Binding-site contacts:
Ligand atom F contacts residue TYR221 of chain 1.A at 3.1 Å.
Ligand atom C contacts residue ARG113 of chain 1.A at 4.1 Å.
Ligand atom O contacts residue ASP112 of chain 1.A at 3.4 Å (salt-bridge).
Ligand atom CH3 contacts residue ILE255 of chain 1.A at 3.7 Å (hydrophobic).
Ligand atom O contacts residue ARG116 of chain 1.A at 2.9 Å (salt-bridge).
Ligand atom OXT contacts residue ASP112 of chain 1.A at 3.4 Å (salt-bridge).
Ligand atom C contacts residue ARG116 of chain 1.A at 3.2 Å.
Ligand atom CH3 contacts residue TYR221 of chain 1.A at 4.4 Å (hydrophobic).
Ligand atom O contacts residue TRP158 of chain 1.A at 3.6 Å.
Ligand atom F contacts residue TRP158 of chain 1.A at 2.6 Å.
Ligand atom CH3 contacts residue ARG116 of chain 1.A at 4.3 Å.
Ligand atom CH3 contacts residue TRP158 of chain 1.A at 3.4 Å (hydrophobic).
Ligand atom OXT contacts residue TRP158 of chain 1.A at 4.4 Å.
Ligand atom C contacts residue TRP158 of chain 1.A at 3.7 Å (hydrophobic).
Ligand atom F contacts residue ARG113 of chain 1.A at 4.1 Å.
Ligand atom OXT contacts residue ASP136 of chain 1.A at 4.1 Å.
Ligand atom CH3 contacts residue TYR143 of chain 1.A at 4.2 Å (hydrophobic).
Ligand atom F contacts residue ILE255 of chain 1.A at 4.4 Å.
Ligand atom C contacts residue TYR143 of chain 1.A at 4.2 Å (hydrophobic).
Ligand atom CH3 contacts residue HIS157 of chain 1.A at 4.1 Å.
Ligand atom OXT contacts residue ARG116 of chain 1.A at 2.6 Å (salt-bridge).
Ligand atom C contacts residue ILE137 of chain 1.A at 4.4 Å (hydrophobic).
Ligand atom OXT contacts residue HIS282 of chain 1.A at 4.2 Å.
Ligand atom O contacts residue TYR221 of chain 1.A at 4.2 Å.
Ligand atom F contacts residue ASP112 of chain 1.A at 3.9 Å.
Ligand atom OXT contacts residue ILE137 of chain 1.A at 3.3 Å.
Ligand atom OXT contacts residue TYR143 of chain 1.A at 4.0 Å.
Ligand atom CH3 contacts residue ASP112 of chain 1.A at 3.4 Å.
Ligand atom C contacts residue ASP112 of chain 1.A at 3.1 Å.
Ligand atom O contacts residue ARG113 of chain 1.A at 3.0 Å (salt-bridge).
Ligand atom F contacts residue HIS157 of chain 1.A at 2.9 Å.

Sequence of chain 1.A:
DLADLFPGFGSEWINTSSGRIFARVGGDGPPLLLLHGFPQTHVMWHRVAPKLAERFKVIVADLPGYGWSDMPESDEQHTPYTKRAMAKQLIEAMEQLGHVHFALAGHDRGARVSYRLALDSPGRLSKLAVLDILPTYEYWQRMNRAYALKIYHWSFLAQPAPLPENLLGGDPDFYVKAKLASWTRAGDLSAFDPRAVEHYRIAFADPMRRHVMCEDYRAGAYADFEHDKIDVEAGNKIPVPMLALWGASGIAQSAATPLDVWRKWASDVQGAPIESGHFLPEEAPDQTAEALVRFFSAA

The small molecule below binds the protein below.
Small molecule (SMILES): O=C(O)CF